Binding-site contacts:
Ligand atom C7 contacts residue THR34 of chain 2.B at 4.1 Å.
Ligand atom C6 contacts residue LEU123 of chain 2.B at 4.1 Å (hydrophobic).
Ligand atom C8 contacts residue THR34 of chain 2.B at 3.9 Å.
Ligand atom O6 contacts residue LEU123 of chain 2.B at 2.9 Å.
Ligand atom C8 contacts residue GLY15 of chain 2.B at 4.0 Å.
Ligand atom C8 contacts residue THR35 of chain 2.B at 3.4 Å.
Ligand atom C5 contacts residue ASN17 of chain 2.B at 3.7 Å.
Ligand atom N2 contacts residue ASN17 of chain 2.B at 2.6 Å (h-bond).
Ligand atom C7 contacts residue GLY15 of chain 2.B at 4.3 Å.
Ligand atom O7 contacts residue THR34 of chain 2.B at 3.2 Å.
Ligand atom C4 contacts residue ASN17 of chain 2.B at 4.1 Å.
Ligand atom C2 contacts residue ASN17 of chain 2.B at 2.4 Å.
Ligand atom O6 contacts residue ASN17 of chain 2.B at 3.9 Å.
Ligand atom C3 contacts residue ASN17 of chain 2.B at 3.6 Å.
Ligand atom O5 contacts residue LEU123 of chain 2.B at 4.0 Å.
Ligand atom N2 contacts residue GLY15 of chain 2.B at 3.9 Å.
Ligand atom C8 contacts residue ASN17 of chain 2.B at 4.3 Å.
Ligand atom O7 contacts residue ASN17 of chain 2.B at 3.7 Å.
Ligand atom C7 contacts residue ASN17 of chain 2.B at 3.4 Å.
Ligand atom C8 contacts residue ALA36 of chain 2.B at 3.8 Å (hydrophobic).
Ligand atom O6 contacts residue LYS9 of chain 2.B at 3.6 Å (salt-bridge).
Ligand atom O5 contacts residue ASN17 of chain 2.B at 2.3 Å (h-bond).
Ligand atom C1 contacts residue ASN17 of chain 2.B at 1.5 Å.

Sequence of chain 2.B:
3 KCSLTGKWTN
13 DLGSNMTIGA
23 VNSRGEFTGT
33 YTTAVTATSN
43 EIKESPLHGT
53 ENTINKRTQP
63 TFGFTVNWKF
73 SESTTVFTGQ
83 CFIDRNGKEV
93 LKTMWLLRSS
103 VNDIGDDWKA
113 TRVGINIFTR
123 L

A small-molecule ligand and the protein it binds are described below.
Small molecule (SMILES): CC(=O)N[C@@H]1[C@@H](O)[C@H](O)[C@@H](CO)O[C@H]1O